This small molecule binds to this protein.
Small molecule (SMILES): CO[C@H]1O[C@H](CO)[C@@H](O)[C@H](O[C@H]2O[C@H](CO)[C@@H](O)[C@H](O)[C@@H]2O)[C@@H]1O

Sequence of chain 1.A:
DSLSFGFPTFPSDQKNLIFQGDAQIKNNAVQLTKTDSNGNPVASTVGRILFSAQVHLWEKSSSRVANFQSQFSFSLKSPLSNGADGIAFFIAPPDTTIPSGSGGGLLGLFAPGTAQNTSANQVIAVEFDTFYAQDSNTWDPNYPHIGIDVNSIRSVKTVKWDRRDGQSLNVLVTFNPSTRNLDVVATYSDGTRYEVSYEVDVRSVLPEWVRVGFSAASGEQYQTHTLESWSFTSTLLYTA

Binding-site contacts:
Ligand atom C4 contacts residue GLU221 of chain 1.A at 3.6 Å.
Ligand atom O6 contacts residue ASP136 of chain 1.A at 3.0 Å (salt-bridge).
Ligand atom C6 contacts residue ASP136 of chain 1.A at 3.9 Å.
Ligand atom O2 contacts residue GLY105 of chain 1.A at 3.9 Å.
Ligand atom O6 contacts residue ALA85 of chain 1.A at 3.6 Å.
Ligand atom C2 contacts residue SER137 of chain 1.A at 3.8 Å.
Ligand atom C2 contacts residue PHE132 of chain 1.A at 3.8 Å (hydrophobic).
Ligand atom O3 contacts residue GLY106 of chain 1.A at 2.9 Å (h-bond).
Ligand atom C3 contacts residue GLU221 of chain 1.A at 3.7 Å.
Ligand atom C5 contacts residue GLU221 of chain 1.A at 3.7 Å.
Ligand atom O3 contacts residue GLY105 of chain 1.A at 3.6 Å.
Ligand atom C4 contacts residue GLY106 of chain 1.A at 3.6 Å.
Ligand atom C3 contacts residue GLY106 of chain 1.A at 3.8 Å.
Ligand atom C6 contacts residue GLU221 of chain 1.A at 3.9 Å.
Ligand atom O6 contacts residue GLN222 of chain 1.A at 3.0 Å (h-bond).
Ligand atom C6 contacts residue ASP86 of chain 1.A at 3.5 Å.
Ligand atom O4 contacts residue GLU221 of chain 1.A at 2.9 Å (salt-bridge).
Ligand atom C4 contacts residue ASP136 of chain 1.A at 3.6 Å.
Ligand atom O4 contacts residue GLY106 of chain 1.A at 3.2 Å (h-bond).
Ligand atom O5 contacts residue GLU221 of chain 1.A at 3.1 Å (salt-bridge).
Ligand atom C4 contacts residue ASP86 of chain 1.A at 3.4 Å.
Ligand atom O2 contacts residue PHE132 of chain 1.A at 3.6 Å.
Ligand atom O4 contacts residue ASN138 of chain 1.A at 3.0 Å (h-bond).
Ligand atom C6 contacts residue ALA85 of chain 1.A at 3.9 Å (hydrophobic).
Ligand atom O3 contacts residue SER137 of chain 1.A at 3.5 Å (h-bond).
Ligand atom C5 contacts residue ASP136 of chain 1.A at 3.9 Å.
Ligand atom O2 contacts residue SER137 of chain 1.A at 2.7 Å (h-bond).
Ligand atom C6 contacts residue GLN222 of chain 1.A at 3.7 Å.
Ligand atom O6 contacts residue ASP86 of chain 1.A at 2.8 Å (salt-bridge).
Ligand atom C2 contacts residue ASP136 of chain 1.A at 3.9 Å.
Ligand atom O4 contacts residue PHE132 of chain 1.A at 3.5 Å.
Ligand atom O6 contacts residue GLU221 of chain 1.A at 3.0 Å (salt-bridge).
Ligand atom O4 contacts residue ASP86 of chain 1.A at 2.5 Å (salt-bridge).
Ligand atom C3 contacts residue SER137 of chain 1.A at 3.8 Å.
Ligand atom O6 contacts residue GLY220 of chain 1.A at 3.2 Å (h-bond).
Ligand atom O5 contacts residue ASP136 of chain 1.A at 3.4 Å (salt-bridge).
Ligand atom C6 contacts residue PHE132 of chain 1.A at 3.6 Å (hydrophobic).
Ligand atom O2 contacts residue GLY220 of chain 1.A at 3.6 Å.
Ligand atom O2 contacts residue ASP136 of chain 1.A at 2.8 Å (salt-bridge).
Ligand atom C5 contacts residue PHE132 of chain 1.A at 3.7 Å (hydrophobic).